Binding-site contacts:
Ligand atom O34 contacts residue ARG175 of chain 1.A at 2.9 Å (salt-bridge).
Ligand atom C40 contacts residue ARG175 of chain 1.A at 4.2 Å.
Ligand atom C30 contacts residue ARG175 of chain 1.A at 3.6 Å.
Ligand atom C27 contacts residue VAL256 of chain 1.A at 4.0 Å (hydrophobic).
Ligand atom N33 contacts residue ARG175 of chain 1.A at 4.0 Å.
Ligand atom C36 contacts residue PHE257 of chain 1.A at 4.4 Å (hydrophobic).
Ligand atom C36 contacts residue ARG175 of chain 1.A at 3.8 Å.
Ligand atom C30 contacts residue VAL256 of chain 1.A at 3.6 Å (hydrophobic).
Ligand atom C27 contacts residue PHE257 of chain 1.A at 3.7 Å (hydrophobic).
Ligand atom O34 contacts residue VAL256 of chain 1.A at 3.6 Å.
Ligand atom C24 contacts residue PHE257 of chain 1.A at 4.3 Å (hydrophobic).
Ligand atom O49 contacts residue ARG175 of chain 1.A at 4.3 Å.
Ligand atom C21 contacts residue PHE257 of chain 1.A at 3.4 Å (hydrophobic).
Ligand atom C35 contacts residue PHE257 of chain 1.A at 3.6 Å (hydrophobic).
Ligand atom C21 contacts residue VAL256 of chain 1.A at 3.9 Å (hydrophobic).
Ligand atom N33 contacts residue VAL256 of chain 1.A at 4.1 Å.
Ligand atom N33 contacts residue PHE257 of chain 1.A at 4.1 Å.
Ligand atom C36 contacts residue ARG259 of chain 1.A at 3.9 Å.

This small molecule binds to this protein.
Small molecule (SMILES): CCCCCCCCCC(=O)N(CCO)C[C@@H](O)[C@@H](O)[C@@H](O)[C@@H](O)CO

Sequence of chain 1.A:
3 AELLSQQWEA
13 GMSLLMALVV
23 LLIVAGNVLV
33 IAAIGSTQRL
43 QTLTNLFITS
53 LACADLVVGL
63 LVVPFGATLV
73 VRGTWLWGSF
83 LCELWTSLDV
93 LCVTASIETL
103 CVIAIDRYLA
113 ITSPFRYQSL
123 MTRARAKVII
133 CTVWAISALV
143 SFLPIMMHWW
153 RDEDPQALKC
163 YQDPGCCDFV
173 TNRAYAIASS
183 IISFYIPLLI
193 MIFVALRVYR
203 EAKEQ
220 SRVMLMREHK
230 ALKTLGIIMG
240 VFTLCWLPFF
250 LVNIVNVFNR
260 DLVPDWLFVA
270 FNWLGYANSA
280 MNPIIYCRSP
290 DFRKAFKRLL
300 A